The small molecule below binds the protein below.
Small molecule (SMILES): Nc1nc2ncc([C@H](O)[C@@H](O)CO)nc2c(=O)[nH]1

Binding-site contacts:
Ligand atom C28 contacts residue PRO104 of chain 2.A at 3.8 Å (hydrophobic).
Ligand atom O11 contacts residue GLU74 of chain 2.A at 3.6 Å (salt-bridge).
Ligand atom C3 contacts residue GLU74 of chain 2.A at 3.2 Å.
Ligand atom N2 contacts residue TYR54 of chain 3.A at 3.7 Å.
Ligand atom N13 contacts residue GLU74 of chain 2.A at 2.5 Å (salt-bridge).
Ligand atom O24 contacts residue PRO103 of chain 2.A at 3.8 Å.
Ligand atom O21 contacts residue ALA18 of chain 2.A at 2.9 Å (h-bond).
Ligand atom N4 contacts residue VAL52 of chain 3.A at 3.3 Å (h-bond).
Ligand atom N13 contacts residue THR51 of chain 3.A at 3.5 Å (h-bond).
Ligand atom C3 contacts residue VAL52 of chain 3.A at 3.6 Å (hydrophobic).
Ligand atom C16 contacts residue ALA18 of chain 2.A at 3.4 Å (hydrophobic).
Ligand atom O11 contacts residue LEU73 of chain 2.A at 2.9 Å (h-bond).
Ligand atom C7 contacts residue TYR54 of chain 3.A at 3.5 Å (hydrophobic).
Ligand atom C5 contacts residue TYR54 of chain 3.A at 3.4 Å (hydrophobic).
Ligand atom N13 contacts residue VAL52 of chain 3.A at 2.9 Å (h-bond).
Ligand atom N2 contacts residue GLU74 of chain 2.A at 2.7 Å (salt-bridge).
Ligand atom C28 contacts residue TYR54 of chain 3.A at 3.1 Å (hydrophobic).
Ligand atom N13 contacts residue ILE5 of chain 3.A at 3.4 Å.
Ligand atom C16 contacts residue GLU22 of chain 2.A at 3.7 Å.
Ligand atom N6 contacts residue HIS53 of chain 3.A at 3.6 Å.
Ligand atom N4 contacts residue HIS53 of chain 3.A at 3.7 Å.
Ligand atom O24 contacts residue LYS100 of chain 2.A at 2.9 Å (salt-bridge).
Ligand atom N4 contacts residue TYR54 of chain 3.A at 3.0 Å (h-bond).
Ligand atom N6 contacts residue TYR54 of chain 3.A at 3.3 Å (h-bond).
Ligand atom C10 contacts residue TYR54 of chain 3.A at 3.3 Å (hydrophobic).
Ligand atom C8 contacts residue TYR54 of chain 3.A at 3.5 Å (hydrophobic).
Ligand atom O24 contacts residue GLU22 of chain 2.A at 2.5 Å (salt-bridge).
Ligand atom O11 contacts residue LEU72 of chain 2.A at 3.3 Å.
Ligand atom C28 contacts residue GLU22 of chain 2.A at 3.3 Å.
Ligand atom O21 contacts residue GLU22 of chain 2.A at 3.0 Å (salt-bridge).
Ligand atom O21 contacts residue LYS100 of chain 2.A at 3.4 Å (salt-bridge).
Ligand atom N9 contacts residue TYR54 of chain 3.A at 3.3 Å (h-bond).
Ligand atom O21 contacts residue GLY17 of chain 2.A at 3.6 Å.
Ligand atom C3 contacts residue TYR54 of chain 3.A at 3.4 Å (hydrophobic).
Ligand atom O24 contacts residue PRO104 of chain 2.A at 3.7 Å.
Ligand atom C1 contacts residue GLU74 of chain 2.A at 3.5 Å.
Ligand atom O24 contacts residue TYR54 of chain 3.A at 2.6 Å (h-bond).
Ligand atom C7 contacts residue HIS53 of chain 3.A at 3.3 Å.
Ligand atom C26 contacts residue GLU22 of chain 2.A at 3.2 Å.
Ligand atom C1 contacts residue TYR54 of chain 3.A at 3.5 Å (hydrophobic).

Sequence of chain 3.A:
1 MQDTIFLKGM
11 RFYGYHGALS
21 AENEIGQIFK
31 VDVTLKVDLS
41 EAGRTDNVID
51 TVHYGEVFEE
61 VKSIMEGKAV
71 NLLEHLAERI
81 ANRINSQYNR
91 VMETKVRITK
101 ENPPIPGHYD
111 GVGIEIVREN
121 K

Sequence of chain 2.A:
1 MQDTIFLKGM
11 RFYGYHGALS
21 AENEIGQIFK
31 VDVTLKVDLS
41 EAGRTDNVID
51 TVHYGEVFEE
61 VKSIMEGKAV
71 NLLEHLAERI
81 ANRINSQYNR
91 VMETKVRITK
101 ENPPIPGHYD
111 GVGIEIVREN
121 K